Binding-site contacts:
Ligand atom C7 contacts residue PHE90 of chain 56.E at 4.1 Å (hydrophobic).
Ligand atom N2 contacts residue ASN67 of chain 56.E at 2.9 Å (h-bond).
Ligand atom O7 contacts residue ARG89 of chain 56.E at 3.8 Å.
Ligand atom C1 contacts residue ASN67 of chain 56.E at 1.4 Å.
Ligand atom O7 contacts residue MET118 of chain 56.E at 3.4 Å.
Ligand atom C5 contacts residue ASN67 of chain 56.E at 3.7 Å.
Ligand atom O7 contacts residue PHE90 of chain 56.E at 3.4 Å.
Ligand atom C8 contacts residue ASN67 of chain 56.E at 3.9 Å.
Ligand atom C2 contacts residue ASN67 of chain 56.E at 2.5 Å.
Ligand atom C3 contacts residue ASN67 of chain 56.E at 3.8 Å.
Ligand atom C7 contacts residue MET118 of chain 56.E at 4.1 Å (hydrophobic).
Ligand atom C4 contacts residue ASN67 of chain 56.E at 4.2 Å.
Ligand atom N2 contacts residue MET118 of chain 56.E at 3.9 Å.
Ligand atom O5 contacts residue ASN67 of chain 56.E at 2.4 Å (h-bond).
Ligand atom C7 contacts residue ASN67 of chain 56.E at 3.6 Å.
Ligand atom O7 contacts residue ASN67 of chain 56.E at 4.5 Å.

The protein below binds the small molecule below.
Small molecule (SMILES): CC(=O)N[C@@H]1[C@@H](O)[C@H](O)[C@@H](CO)O[C@H]1O

Sequence of chain 56.E:
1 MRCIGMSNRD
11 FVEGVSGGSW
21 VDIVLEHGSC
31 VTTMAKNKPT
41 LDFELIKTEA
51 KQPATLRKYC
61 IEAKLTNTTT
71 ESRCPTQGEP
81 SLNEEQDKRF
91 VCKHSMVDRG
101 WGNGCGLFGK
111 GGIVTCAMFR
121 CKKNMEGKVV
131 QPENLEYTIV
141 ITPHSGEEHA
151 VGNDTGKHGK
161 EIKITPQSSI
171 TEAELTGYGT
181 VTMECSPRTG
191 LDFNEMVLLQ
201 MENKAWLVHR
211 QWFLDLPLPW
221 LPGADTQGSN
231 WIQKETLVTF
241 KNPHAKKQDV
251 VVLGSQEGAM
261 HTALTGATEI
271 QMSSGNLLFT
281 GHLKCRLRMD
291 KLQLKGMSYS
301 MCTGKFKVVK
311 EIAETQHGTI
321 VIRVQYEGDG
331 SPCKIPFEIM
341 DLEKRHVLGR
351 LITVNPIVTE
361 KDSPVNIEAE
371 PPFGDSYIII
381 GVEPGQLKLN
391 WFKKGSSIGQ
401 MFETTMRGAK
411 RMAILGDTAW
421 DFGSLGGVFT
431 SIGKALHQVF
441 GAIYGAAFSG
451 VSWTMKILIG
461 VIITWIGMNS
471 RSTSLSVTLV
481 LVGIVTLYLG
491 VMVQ